Sequence of chain 1.A:
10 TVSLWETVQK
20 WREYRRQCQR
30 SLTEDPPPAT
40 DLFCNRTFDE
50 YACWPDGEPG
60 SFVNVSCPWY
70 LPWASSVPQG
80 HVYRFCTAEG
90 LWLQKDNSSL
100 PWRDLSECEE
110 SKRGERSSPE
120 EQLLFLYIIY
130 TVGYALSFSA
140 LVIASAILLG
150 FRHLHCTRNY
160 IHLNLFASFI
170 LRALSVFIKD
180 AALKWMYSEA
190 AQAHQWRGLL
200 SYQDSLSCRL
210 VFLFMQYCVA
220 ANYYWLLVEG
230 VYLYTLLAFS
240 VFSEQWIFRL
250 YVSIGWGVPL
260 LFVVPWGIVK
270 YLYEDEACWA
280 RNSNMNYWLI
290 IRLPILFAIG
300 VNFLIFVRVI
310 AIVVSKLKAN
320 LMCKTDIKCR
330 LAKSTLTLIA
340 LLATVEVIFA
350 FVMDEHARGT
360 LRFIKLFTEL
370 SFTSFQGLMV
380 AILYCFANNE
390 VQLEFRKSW

Binding-site contacts:
Ligand atom N2 contacts residue ASN44 of chain 1.A at 2.8 Å (h-bond).
Ligand atom C4 contacts residue ASN44 of chain 1.A at 4.2 Å.
Ligand atom C5 contacts residue ASN44 of chain 1.A at 3.6 Å.
Ligand atom O3 contacts residue ASN44 of chain 1.A at 4.2 Å.
Ligand atom C1 contacts residue ASN44 of chain 1.A at 1.4 Å.
Ligand atom C7 contacts residue ASN44 of chain 1.A at 4.2 Å.
Ligand atom C2 contacts residue ASN44 of chain 1.A at 2.4 Å.
Ligand atom O5 contacts residue ASN44 of chain 1.A at 2.4 Å (h-bond).
Ligand atom C3 contacts residue ASN44 of chain 1.A at 3.8 Å.

A protein and the small-molecule ligand that binds it are described below.
Small molecule (SMILES): CC(=O)N[C@@H]1[C@@H](O)[C@H](O)[C@@H](CO)O[C@H]1O